Binding-site contacts:
Ligand atom N2 contacts residue ASN465 of chain 1.C at 2.9 Å (h-bond).
Ligand atom C5 contacts residue ASN465 of chain 1.C at 3.7 Å.
Ligand atom O5 contacts residue ASN465 of chain 1.C at 2.4 Å (h-bond).
Ligand atom C4 contacts residue ASN465 of chain 1.C at 4.2 Å.
Ligand atom C6 contacts residue SER467 of chain 1.C at 4.5 Å.
Ligand atom C7 contacts residue ASN465 of chain 1.C at 3.2 Å.
Ligand atom C2 contacts residue ASN465 of chain 1.C at 2.4 Å.
Ligand atom C8 contacts residue ASN465 of chain 1.C at 4.3 Å.
Ligand atom C3 contacts residue ASN465 of chain 1.C at 3.8 Å.
Ligand atom O7 contacts residue ASN465 of chain 1.C at 3.0 Å (h-bond).
Ligand atom C1 contacts residue ASN465 of chain 1.C at 1.4 Å.

Sequence of chain 1.C:
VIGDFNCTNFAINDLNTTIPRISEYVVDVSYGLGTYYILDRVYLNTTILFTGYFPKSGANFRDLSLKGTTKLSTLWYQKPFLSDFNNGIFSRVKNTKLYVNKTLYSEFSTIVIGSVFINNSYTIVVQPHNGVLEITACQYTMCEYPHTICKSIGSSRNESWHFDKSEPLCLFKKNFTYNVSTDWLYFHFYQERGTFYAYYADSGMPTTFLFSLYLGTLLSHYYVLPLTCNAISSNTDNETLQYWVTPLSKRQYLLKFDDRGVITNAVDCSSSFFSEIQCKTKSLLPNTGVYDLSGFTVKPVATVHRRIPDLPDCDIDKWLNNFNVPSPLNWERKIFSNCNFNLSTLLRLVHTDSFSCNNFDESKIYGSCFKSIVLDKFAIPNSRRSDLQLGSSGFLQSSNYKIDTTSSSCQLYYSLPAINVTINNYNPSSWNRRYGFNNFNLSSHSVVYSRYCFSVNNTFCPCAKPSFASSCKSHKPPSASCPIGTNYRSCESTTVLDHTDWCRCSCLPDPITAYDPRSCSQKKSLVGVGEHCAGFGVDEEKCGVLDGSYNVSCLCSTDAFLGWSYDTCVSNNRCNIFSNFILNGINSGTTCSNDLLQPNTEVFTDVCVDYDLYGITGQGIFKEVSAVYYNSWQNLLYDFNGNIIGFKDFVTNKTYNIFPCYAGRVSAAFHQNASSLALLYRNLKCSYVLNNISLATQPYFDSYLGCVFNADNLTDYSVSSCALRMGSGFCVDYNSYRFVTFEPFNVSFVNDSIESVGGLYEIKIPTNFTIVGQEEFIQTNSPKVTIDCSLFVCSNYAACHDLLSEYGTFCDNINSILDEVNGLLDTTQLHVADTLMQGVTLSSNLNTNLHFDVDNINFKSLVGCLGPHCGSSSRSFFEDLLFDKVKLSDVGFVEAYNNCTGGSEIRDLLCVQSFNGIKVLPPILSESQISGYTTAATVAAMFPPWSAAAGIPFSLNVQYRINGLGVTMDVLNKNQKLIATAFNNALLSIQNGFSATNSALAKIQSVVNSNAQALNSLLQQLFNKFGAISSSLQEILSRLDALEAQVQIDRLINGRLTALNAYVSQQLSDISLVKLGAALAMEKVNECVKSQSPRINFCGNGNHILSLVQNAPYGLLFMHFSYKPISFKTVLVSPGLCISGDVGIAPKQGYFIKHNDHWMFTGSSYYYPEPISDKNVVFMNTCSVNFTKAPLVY

This protein binds this small molecule.
Small molecule (SMILES): CC(=O)N[C@@H]1[C@@H](O)[C@H](O)[C@@H](CO)O[C@H]1O